Sequence of chain 12.A:
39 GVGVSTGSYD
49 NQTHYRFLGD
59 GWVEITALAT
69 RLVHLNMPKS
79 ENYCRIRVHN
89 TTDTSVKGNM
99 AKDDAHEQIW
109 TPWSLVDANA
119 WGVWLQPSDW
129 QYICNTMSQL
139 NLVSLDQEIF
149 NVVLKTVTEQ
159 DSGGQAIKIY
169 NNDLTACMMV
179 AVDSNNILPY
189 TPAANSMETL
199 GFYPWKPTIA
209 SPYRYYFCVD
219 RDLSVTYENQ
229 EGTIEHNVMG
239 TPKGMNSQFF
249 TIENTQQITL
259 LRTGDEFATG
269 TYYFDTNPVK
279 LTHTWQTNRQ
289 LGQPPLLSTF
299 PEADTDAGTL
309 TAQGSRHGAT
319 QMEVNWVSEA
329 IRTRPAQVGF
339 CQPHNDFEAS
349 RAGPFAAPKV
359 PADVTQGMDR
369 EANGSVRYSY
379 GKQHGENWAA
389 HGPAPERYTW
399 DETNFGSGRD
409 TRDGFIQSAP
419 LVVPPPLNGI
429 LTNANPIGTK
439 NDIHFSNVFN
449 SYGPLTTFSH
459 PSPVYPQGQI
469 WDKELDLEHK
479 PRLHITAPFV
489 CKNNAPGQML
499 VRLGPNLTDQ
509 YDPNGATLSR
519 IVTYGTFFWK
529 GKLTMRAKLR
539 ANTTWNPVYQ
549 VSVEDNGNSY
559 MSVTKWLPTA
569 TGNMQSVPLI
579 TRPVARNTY

A protein and the small-molecule ligand that binds it are described below.
Small molecule (SMILES): Nc1ccn([C@H]2C[C@H](O[P](=O)(O)OC[C@H]3O[C@@H](n4cnc5c(N)ncnc54)C[C@@H]3O[P](=O)(O)OC[C@H]3O[C@@H](n4cnc5c(N)ncnc54)C[C@@H]3O[P](=O)(O)OC[C@H]3O[C@@H](n4cnc5c(N)ncnc54)C[C@@H]3O)[C@@H](COP(=O)=O)O2)c(=O)n1

Binding-site contacts:
Ligand atom O3' contacts residue PRO276 of chain 12.A at 3.4 Å.
Ligand atom O3' contacts residue GLN137 of chain 12.A at 2.1 Å (h-bond).
Ligand atom C6 contacts residue TRP60 of chain 12.A at 3.4 Å (hydrophobic).
Ligand atom OP1 contacts residue GLN137 of chain 12.A at 4.4 Å.
Ligand atom OP2 contacts residue TRP60 of chain 12.A at 4.4 Å.
Ligand atom OP1 contacts residue ASN139 of chain 12.A at 3.1 Å (h-bond).
Ligand atom N6 contacts residue ASP58 of chain 12.A at 4.3 Å.
Ligand atom C4 contacts residue TRP60 of chain 12.A at 3.5 Å (hydrophobic).
Ligand atom OP1 contacts residue ASN275 of chain 12.A at 4.5 Å.
Ligand atom P contacts residue PRO276 of chain 12.A at 3.8 Å.
Ligand atom C3' contacts residue PRO276 of chain 12.A at 3.2 Å (hydrophobic).
Ligand atom O5' contacts residue GLN137 of chain 12.A at 4.3 Å.
Ligand atom N6 contacts residue TRP60 of chain 12.A at 3.0 Å.
Ligand atom O4' contacts residue TRP60 of chain 12.A at 4.2 Å.
Ligand atom N9 contacts residue TRP60 of chain 12.A at 3.8 Å.
Ligand atom C4' contacts residue PRO276 of chain 12.A at 3.7 Å (hydrophobic).
Ligand atom OP2 contacts residue PRO276 of chain 12.A at 3.9 Å.
Ligand atom OP2 contacts residue GLN137 of chain 12.A at 3.8 Å.
Ligand atom N1 contacts residue TRP60 of chain 12.A at 3.5 Å.
Ligand atom OP1 contacts residue PRO276 of chain 12.A at 3.1 Å.
Ligand atom C5' contacts residue PRO276 of chain 12.A at 3.7 Å (hydrophobic).
Ligand atom N6 contacts residue GLY57 of chain 12.A at 3.7 Å.
Ligand atom C4' contacts residue GLN137 of chain 12.A at 4.1 Å.
Ligand atom C8 contacts residue TRP60 of chain 12.A at 4.4 Å (hydrophobic).
Ligand atom C1' contacts residue GLN137 of chain 12.A at 4.0 Å.
Ligand atom C5 contacts residue TRP60 of chain 12.A at 3.8 Å (hydrophobic).
Ligand atom O5' contacts residue PRO276 of chain 12.A at 2.8 Å.
Ligand atom N3 contacts residue TRP60 of chain 12.A at 3.0 Å.
Ligand atom C2' contacts residue TRP60 of chain 12.A at 4.1 Å (hydrophobic).
Ligand atom C2 contacts residue TRP60 of chain 12.A at 3.4 Å (hydrophobic).
Ligand atom N7 contacts residue TRP60 of chain 12.A at 3.9 Å.
Ligand atom P contacts residue ASN139 of chain 12.A at 3.7 Å.
Ligand atom OP2 contacts residue ASN139 of chain 12.A at 3.3 Å (h-bond).
Ligand atom P contacts residue GLN137 of chain 12.A at 3.5 Å.
Ligand atom OP2 contacts residue ARG534 of chain 12.A at 3.6 Å.
Ligand atom O3' contacts residue TRP60 of chain 12.A at 4.4 Å.
Ligand atom C3' contacts residue GLN137 of chain 12.A at 2.6 Å.
Ligand atom O5' contacts residue TRP60 of chain 12.A at 3.8 Å.
Ligand atom C1' contacts residue TRP60 of chain 12.A at 3.5 Å (hydrophobic).
Ligand atom C2' contacts residue GLN137 of chain 12.A at 2.9 Å.